Sequence of chain 1.B:
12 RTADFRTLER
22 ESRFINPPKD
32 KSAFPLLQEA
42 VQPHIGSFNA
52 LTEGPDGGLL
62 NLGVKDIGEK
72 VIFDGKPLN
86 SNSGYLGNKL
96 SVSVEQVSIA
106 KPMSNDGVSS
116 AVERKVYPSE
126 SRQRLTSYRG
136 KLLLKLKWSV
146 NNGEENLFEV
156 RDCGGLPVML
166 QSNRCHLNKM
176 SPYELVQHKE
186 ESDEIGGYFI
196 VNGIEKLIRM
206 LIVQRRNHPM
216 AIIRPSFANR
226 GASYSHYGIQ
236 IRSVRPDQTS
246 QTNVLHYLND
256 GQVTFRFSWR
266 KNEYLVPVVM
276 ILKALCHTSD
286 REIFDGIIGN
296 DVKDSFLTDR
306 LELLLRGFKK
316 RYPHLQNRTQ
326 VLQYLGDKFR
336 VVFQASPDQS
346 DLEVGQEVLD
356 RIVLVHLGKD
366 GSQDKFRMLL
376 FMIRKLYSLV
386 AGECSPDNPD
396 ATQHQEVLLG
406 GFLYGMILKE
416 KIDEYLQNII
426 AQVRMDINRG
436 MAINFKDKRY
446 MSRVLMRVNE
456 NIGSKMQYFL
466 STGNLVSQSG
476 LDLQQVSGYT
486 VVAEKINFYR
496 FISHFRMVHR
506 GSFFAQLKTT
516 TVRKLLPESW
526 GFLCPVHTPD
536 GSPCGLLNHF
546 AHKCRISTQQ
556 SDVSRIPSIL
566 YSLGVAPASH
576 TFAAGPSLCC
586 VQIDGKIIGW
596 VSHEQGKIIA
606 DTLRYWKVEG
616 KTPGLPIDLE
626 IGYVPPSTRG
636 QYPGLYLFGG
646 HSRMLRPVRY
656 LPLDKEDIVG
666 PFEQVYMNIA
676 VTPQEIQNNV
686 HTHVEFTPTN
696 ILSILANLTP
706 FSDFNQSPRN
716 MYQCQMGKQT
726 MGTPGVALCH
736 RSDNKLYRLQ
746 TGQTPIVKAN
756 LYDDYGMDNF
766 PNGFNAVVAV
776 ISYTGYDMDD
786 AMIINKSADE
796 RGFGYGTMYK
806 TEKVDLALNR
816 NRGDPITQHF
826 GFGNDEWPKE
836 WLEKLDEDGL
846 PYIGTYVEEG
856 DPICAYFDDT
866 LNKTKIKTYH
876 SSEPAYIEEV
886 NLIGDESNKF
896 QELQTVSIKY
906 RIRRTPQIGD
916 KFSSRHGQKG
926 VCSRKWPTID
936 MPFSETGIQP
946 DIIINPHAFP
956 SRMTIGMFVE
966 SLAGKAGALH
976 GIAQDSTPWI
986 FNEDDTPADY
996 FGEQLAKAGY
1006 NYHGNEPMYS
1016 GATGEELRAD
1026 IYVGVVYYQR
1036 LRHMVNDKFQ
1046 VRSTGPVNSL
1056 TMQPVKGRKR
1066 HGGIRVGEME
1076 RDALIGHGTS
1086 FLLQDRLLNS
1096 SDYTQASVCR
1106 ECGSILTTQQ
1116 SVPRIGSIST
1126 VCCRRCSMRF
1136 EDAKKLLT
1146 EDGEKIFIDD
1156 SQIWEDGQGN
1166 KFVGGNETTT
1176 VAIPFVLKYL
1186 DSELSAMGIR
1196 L

Sequence of chain 1.A:
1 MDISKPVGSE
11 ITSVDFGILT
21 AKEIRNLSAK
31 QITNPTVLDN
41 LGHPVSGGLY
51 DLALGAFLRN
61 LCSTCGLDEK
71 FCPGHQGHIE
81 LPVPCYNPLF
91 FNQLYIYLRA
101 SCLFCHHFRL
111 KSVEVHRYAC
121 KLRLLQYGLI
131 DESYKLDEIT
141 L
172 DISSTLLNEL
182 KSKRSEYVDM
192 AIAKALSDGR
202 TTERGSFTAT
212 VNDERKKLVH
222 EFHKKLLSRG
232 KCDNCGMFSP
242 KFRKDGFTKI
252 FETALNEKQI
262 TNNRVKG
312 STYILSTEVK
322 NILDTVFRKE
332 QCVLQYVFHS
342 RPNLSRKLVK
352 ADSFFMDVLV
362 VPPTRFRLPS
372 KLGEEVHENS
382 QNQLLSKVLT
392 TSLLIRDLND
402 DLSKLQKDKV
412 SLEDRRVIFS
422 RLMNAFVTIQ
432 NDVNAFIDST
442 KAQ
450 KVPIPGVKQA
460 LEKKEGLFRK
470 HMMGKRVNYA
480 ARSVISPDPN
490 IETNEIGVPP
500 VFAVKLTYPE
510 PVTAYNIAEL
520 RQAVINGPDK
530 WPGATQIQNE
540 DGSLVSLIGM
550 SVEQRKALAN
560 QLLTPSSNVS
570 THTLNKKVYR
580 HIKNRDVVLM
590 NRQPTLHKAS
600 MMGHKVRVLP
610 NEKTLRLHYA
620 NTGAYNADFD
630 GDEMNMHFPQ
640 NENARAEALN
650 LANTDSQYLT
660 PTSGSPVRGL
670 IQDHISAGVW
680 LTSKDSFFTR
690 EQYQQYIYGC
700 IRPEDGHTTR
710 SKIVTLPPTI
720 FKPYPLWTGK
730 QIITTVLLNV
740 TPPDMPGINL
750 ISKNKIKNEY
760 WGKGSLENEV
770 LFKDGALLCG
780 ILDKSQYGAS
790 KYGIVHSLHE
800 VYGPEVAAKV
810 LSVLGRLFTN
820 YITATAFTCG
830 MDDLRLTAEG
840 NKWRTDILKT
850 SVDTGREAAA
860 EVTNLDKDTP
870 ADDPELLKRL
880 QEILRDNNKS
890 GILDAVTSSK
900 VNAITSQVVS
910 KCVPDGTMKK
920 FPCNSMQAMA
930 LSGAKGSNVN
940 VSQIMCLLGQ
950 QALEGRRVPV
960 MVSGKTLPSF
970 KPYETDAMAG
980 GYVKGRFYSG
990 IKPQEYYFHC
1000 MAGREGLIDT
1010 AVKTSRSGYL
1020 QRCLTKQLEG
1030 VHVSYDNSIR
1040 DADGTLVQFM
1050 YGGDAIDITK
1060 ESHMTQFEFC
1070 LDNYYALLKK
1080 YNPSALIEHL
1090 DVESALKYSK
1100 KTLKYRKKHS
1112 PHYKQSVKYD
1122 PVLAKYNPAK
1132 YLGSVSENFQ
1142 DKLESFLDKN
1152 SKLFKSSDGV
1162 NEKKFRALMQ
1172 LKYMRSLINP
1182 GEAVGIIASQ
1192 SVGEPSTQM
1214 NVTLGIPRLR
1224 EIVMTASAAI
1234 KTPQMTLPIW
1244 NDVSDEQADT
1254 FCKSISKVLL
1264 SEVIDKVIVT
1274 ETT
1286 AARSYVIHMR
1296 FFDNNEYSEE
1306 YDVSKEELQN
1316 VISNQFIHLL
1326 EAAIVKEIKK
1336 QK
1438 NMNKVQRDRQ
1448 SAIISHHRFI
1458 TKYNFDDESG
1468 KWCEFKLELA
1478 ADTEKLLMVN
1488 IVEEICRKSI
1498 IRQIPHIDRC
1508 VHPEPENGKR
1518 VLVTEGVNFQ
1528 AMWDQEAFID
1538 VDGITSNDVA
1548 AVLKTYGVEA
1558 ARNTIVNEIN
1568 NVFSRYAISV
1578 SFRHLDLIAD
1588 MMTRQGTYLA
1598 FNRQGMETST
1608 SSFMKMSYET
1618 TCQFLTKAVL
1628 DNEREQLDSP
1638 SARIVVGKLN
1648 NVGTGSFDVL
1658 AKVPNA

This small molecule binds to this protein.
Small molecule (SMILES): Nc1ccn([C@@H]2O[C@H](CO[P](=O)(O)O[C@H]3[C@@H](O)[C@H](n4cnc5c(=O)nc(N)[nH]c54)O[C@@H]3CO[P](=O)(O)O[C@H]3[C@@H](O)[C@H](n4ccc(=O)[nH]c4=O)O[C@@H]3CO[P](=O)(O)O[C@H]3[C@@H](O)[C@H](n4cnc5c(N)ncnc54)O[C@@H]3CO)[C@@H](O[P](=O)(O)OC[C@H]3O[C@@H](n4cnc5c(=O)nc(N)[nH]c54)[C@H](O)[C@@H]3O[P](=O)(O)OC[C@H]3O[C@@H](n4cnc5c(N)ncnc54)[C@H](O)[C@@H]3O)[C@H]2O)c(=O)n1

Binding-site contacts:
Ligand atom O3' contacts residue HIS1038 of chain 1.B at 3.0 Å (h-bond).
Ligand atom OP1 contacts residue ARG495 of chain 1.B at 4.3 Å.
Ligand atom OP1 contacts residue LYS916 of chain 1.B at 3.1 Å (salt-bridge).
Ligand atom P contacts residue LYS924 of chain 1.B at 3.1 Å.
Ligand atom C5' contacts residue ARG1037 of chain 1.B at 4.2 Å.
Ligand atom C5' contacts residue LYS916 of chain 1.B at 3.8 Å.
Ligand atom OP1 contacts residue GLN724 of chain 1.B at 3.6 Å (h-bond).
Ligand atom O3' contacts residue ASP629 of chain 1.A at 4.3 Å.
Ligand atom O3' contacts residue LYS924 of chain 1.B at 4.3 Å.
Ligand atom OP2 contacts residue LYS924 of chain 1.B at 2.0 Å (salt-bridge).
Ligand atom O3' contacts residue ARG1037 of chain 1.B at 4.2 Å.
Ligand atom P contacts residue HIS1038 of chain 1.B at 3.6 Å.
Ligand atom OP1 contacts residue LYS723 of chain 1.B at 4.5 Å.
Ligand atom C4' contacts residue VAL1040 of chain 1.B at 4.2 Å (hydrophobic).
Ligand atom O5' contacts residue LYS924 of chain 1.B at 4.0 Å.
Ligand atom OP1 contacts residue GLN724 of chain 1.B at 3.8 Å.
Ligand atom P contacts residue LYS916 of chain 1.B at 2.9 Å.
Ligand atom OP1 contacts residue HIS1038 of chain 1.B at 2.7 Å.
Ligand atom O5' contacts residue LYS916 of chain 1.B at 4.4 Å.
Ligand atom C3' contacts residue HIS1038 of chain 1.B at 4.2 Å.
Ligand atom OP1 contacts residue LYS924 of chain 1.B at 2.7 Å.
Ligand atom C4' contacts residue ASP629 of chain 1.A at 3.9 Å.
Ligand atom C4' contacts residue LYS916 of chain 1.B at 3.5 Å.
Ligand atom O2' contacts residue HIS1038 of chain 1.B at 4.1 Å.
Ligand atom O2' contacts residue LYS916 of chain 1.B at 4.4 Å.
Ligand atom C3' contacts residue LYS916 of chain 1.B at 3.3 Å.
Ligand atom O2' contacts residue GLY630 of chain 1.A at 3.4 Å (h-bond).
Ligand atom C5' contacts residue ASP629 of chain 1.A at 3.3 Å.
Ligand atom O5' contacts residue HIS1038 of chain 1.B at 3.9 Å.
Ligand atom O5' contacts residue ASP629 of chain 1.A at 4.4 Å.
Ligand atom O3' contacts residue LYS916 of chain 1.B at 2.2 Å (salt-bridge).
Ligand atom C4' contacts residue HIS1038 of chain 1.B at 4.4 Å.
Ligand atom OP2 contacts residue MET721 of chain 1.B at 4.5 Å.
Ligand atom OP2 contacts residue LYS916 of chain 1.B at 3.2 Å (salt-bridge).
Ligand atom C4' contacts residue ARG1037 of chain 1.B at 4.3 Å.
Ligand atom OP1 contacts residue ASP629 of chain 1.A at 3.5 Å (salt-bridge).
Ligand atom C5' contacts residue HIS1038 of chain 1.B at 3.3 Å.
Ligand atom N2 contacts residue GLN592 of chain 1.A at 4.1 Å.